Binding-site contacts:
Ligand atom C34 contacts residue TRP79 of chain 1.B at 3.5 Å (hydrophobic).
Ligand atom C31 contacts residue ILE367 of chain 1.A at 4.2 Å (hydrophobic).
Ligand atom O5 contacts residue PHE69 of chain 1.B at 4.2 Å.
Ligand atom C4 contacts residue ASN72 of chain 1.B at 3.9 Å.
Ligand atom C6 contacts residue ASN72 of chain 1.B at 4.0 Å.
Ligand atom C4 contacts residue PHE69 of chain 1.B at 4.2 Å (hydrophobic).
Ligand atom C31 contacts residue PHE364 of chain 1.A at 4.1 Å (hydrophobic).
Ligand atom C57 contacts residue HIS71 of chain 1.B at 3.6 Å.
Ligand atom C6 contacts residue PHE69 of chain 1.B at 4.1 Å (hydrophobic).
Ligand atom C34 contacts residue LEU50 of chain 1.B at 3.8 Å (hydrophobic).
Ligand atom C28 contacts residue LEU75 of chain 1.B at 4.3 Å (hydrophobic).
Ligand atom O5 contacts residue ASN72 of chain 1.B at 3.0 Å (h-bond).
Ligand atom C22 contacts residue TRP371 of chain 1.A at 3.9 Å (hydrophobic).
Ligand atom C31 contacts residue ALA368 of chain 1.A at 4.5 Å (hydrophobic).
Ligand atom O61 contacts residue PHE69 of chain 1.B at 3.8 Å.
Ligand atom C28 contacts residue TRP371 of chain 1.A at 3.9 Å (hydrophobic).
Ligand atom C31 contacts residue TRP79 of chain 1.B at 3.5 Å (hydrophobic).
Ligand atom C22 contacts residue LEU75 of chain 1.B at 3.5 Å (hydrophobic).
Ligand atom O61 contacts residue HIS71 of chain 1.B at 2.4 Å (h-bond).
Ligand atom C19 contacts residue PHE69 of chain 1.B at 4.2 Å (hydrophobic).
Ligand atom C57 contacts residue ASN72 of chain 1.B at 3.4 Å.
Ligand atom C19 contacts residue LEU75 of chain 1.B at 4.3 Å (hydrophobic).
Ligand atom O16 contacts residue TRP371 of chain 1.A at 4.4 Å.
Ligand atom C18 contacts residue PHE69 of chain 1.B at 4.2 Å (hydrophobic).
Ligand atom O16 contacts residue ASN72 of chain 1.B at 3.9 Å.
Ligand atom C18 contacts residue LEU75 of chain 1.B at 3.9 Å (hydrophobic).
Ligand atom C25 contacts residue TRP371 of chain 1.A at 3.8 Å (hydrophobic).
Ligand atom C34 contacts residue LEU75 of chain 1.B at 4.5 Å (hydrophobic).
Ligand atom O61 contacts residue ASN72 of chain 1.B at 3.7 Å.
Ligand atom C25 contacts residue ALA368 of chain 1.A at 4.0 Å (hydrophobic).
Ligand atom C18 contacts residue ASN72 of chain 1.B at 3.6 Å.
Ligand atom C25 contacts residue LEU75 of chain 1.B at 4.1 Å (hydrophobic).
Ligand atom C31 contacts residue LEU50 of chain 1.B at 4.3 Å (hydrophobic).
Ligand atom O6 contacts residue PHE69 of chain 1.B at 4.1 Å.
Ligand atom C19 contacts residue TRP371 of chain 1.A at 3.4 Å (hydrophobic).

Sequence of chain 1.B:
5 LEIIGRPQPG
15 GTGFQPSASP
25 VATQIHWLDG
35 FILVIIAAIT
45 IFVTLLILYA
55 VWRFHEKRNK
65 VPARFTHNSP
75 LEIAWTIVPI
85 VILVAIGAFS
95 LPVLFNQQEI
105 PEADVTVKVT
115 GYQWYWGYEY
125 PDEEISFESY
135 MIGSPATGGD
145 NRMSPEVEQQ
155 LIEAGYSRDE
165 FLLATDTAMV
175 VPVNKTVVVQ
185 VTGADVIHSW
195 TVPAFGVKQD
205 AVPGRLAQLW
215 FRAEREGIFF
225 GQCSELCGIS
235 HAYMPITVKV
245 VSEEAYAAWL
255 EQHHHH

The small molecule below binds the protein below.
Small molecule (SMILES): CCCCCCCCCCO[C@@H]1O[C@H](CO)[C@@H](O[C@H]2O[C@H](CO)[C@@H](O)[C@H](O)[C@H]2O)[C@H](O)[C@H]1O

Sequence of chain 1.A:
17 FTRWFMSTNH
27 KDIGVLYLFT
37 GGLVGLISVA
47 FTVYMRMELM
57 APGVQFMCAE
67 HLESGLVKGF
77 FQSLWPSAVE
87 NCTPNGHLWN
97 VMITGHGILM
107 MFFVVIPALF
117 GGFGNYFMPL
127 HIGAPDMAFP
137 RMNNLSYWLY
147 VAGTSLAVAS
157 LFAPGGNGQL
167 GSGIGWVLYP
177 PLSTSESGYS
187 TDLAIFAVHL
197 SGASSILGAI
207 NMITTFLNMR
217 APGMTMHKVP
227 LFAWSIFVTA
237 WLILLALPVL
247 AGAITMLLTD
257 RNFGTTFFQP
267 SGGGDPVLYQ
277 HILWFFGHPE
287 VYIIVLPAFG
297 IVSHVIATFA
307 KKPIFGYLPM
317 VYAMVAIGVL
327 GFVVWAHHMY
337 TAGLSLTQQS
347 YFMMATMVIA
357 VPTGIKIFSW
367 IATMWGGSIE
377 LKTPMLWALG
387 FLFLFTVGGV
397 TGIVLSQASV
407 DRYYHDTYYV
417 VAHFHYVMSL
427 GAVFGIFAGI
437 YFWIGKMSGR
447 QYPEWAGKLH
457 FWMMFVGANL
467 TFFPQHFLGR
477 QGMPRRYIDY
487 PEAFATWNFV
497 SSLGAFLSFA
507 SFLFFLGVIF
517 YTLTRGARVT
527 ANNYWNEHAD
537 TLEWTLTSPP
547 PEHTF